Sequence of chain 1.A:
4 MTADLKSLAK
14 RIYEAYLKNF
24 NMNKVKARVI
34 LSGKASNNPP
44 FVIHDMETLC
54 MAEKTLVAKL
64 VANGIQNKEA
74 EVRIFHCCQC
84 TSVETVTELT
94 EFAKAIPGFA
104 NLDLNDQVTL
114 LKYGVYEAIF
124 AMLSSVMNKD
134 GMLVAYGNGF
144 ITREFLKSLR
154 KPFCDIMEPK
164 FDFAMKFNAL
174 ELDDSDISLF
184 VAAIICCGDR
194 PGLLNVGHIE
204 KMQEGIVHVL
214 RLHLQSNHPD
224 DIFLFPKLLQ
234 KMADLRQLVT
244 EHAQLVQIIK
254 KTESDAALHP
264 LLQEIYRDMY

The small molecule below binds the protein below.
Small molecule (SMILES): O=C(Nc1ccccc1)c1cc([N+](=O)[O-])ccc1Cl

Binding-site contacts:
Ligand atom O3 contacts residue LEU63 of chain 1.A at 2.8 Å.
Ligand atom C12 contacts residue ASN66 of chain 1.A at 4.2 Å.
Ligand atom C5 contacts residue HIS262 of chain 1.A at 3.8 Å.
Ligand atom O1 contacts residue HIS262 of chain 1.A at 4.0 Å.
Ligand atom N2 contacts residue LYS62 of chain 1.A at 4.2 Å.
Ligand atom C1 contacts residue ASN66 of chain 1.A at 3.8 Å.
Ligand atom O3 contacts residue LYS62 of chain 1.A at 3.5 Å (salt-bridge).
Ligand atom C6 contacts residue HIS262 of chain 1.A at 3.9 Å.
Ligand atom C8 contacts residue CYS83 of chain 1.A at 2.7 Å (hydrophobic).
Ligand atom C12 contacts residue LYS62 of chain 1.A at 3.7 Å.
Ligand atom C11 contacts residue LYS62 of chain 1.A at 3.4 Å.
Ligand atom C11 contacts residue CYS83 of chain 1.A at 3.9 Å (hydrophobic).
Ligand atom N2 contacts residue LEU63 of chain 1.A at 3.6 Å.
Ligand atom C2 contacts residue HIS79 of chain 1.A at 3.8 Å.
Ligand atom C6 contacts residue HIS79 of chain 1.A at 3.8 Å.
Ligand atom N2 contacts residue LEU59 of chain 1.A at 4.2 Å.
Ligand atom C4 contacts residue ASN66 of chain 1.A at 4.2 Å.
Ligand atom C3 contacts residue HIS262 of chain 1.A at 4.3 Å.
Ligand atom C13 contacts residue ASN66 of chain 1.A at 3.6 Å.
Ligand atom N1 contacts residue ASN66 of chain 1.A at 3.2 Å (h-bond).
Ligand atom C1 contacts residue HIS79 of chain 1.A at 4.1 Å.
Ligand atom N1 contacts residue HIS79 of chain 1.A at 3.9 Å.
Ligand atom C13 contacts residue CYS83 of chain 1.A at 3.9 Å (hydrophobic).
Ligand atom O1 contacts residue CYS83 of chain 1.A at 2.7 Å (h-bond).
Ligand atom O2 contacts residue LEU59 of chain 1.A at 3.0 Å.
Ligand atom C9 contacts residue LYS62 of chain 1.A at 3.8 Å.
Ligand atom C1 contacts residue CYS83 of chain 1.A at 3.1 Å (hydrophobic).
Ligand atom C4 contacts residue HIS262 of chain 1.A at 4.0 Å.
Ligand atom C9 contacts residue CYS83 of chain 1.A at 1.8 Å (hydrophobic).
Ligand atom C8 contacts residue ASN66 of chain 1.A at 4.0 Å.
Ligand atom C13 contacts residue LYS62 of chain 1.A at 4.2 Å.
Ligand atom O3 contacts residue ASN66 of chain 1.A at 4.1 Å.
Ligand atom C10 contacts residue LYS62 of chain 1.A at 3.2 Å.
Ligand atom C8 contacts residue HIS79 of chain 1.A at 4.2 Å.
Ligand atom C2 contacts residue ASN66 of chain 1.A at 3.5 Å.
Ligand atom O2 contacts residue LEU63 of chain 1.A at 3.5 Å.
Ligand atom C3 contacts residue ASN66 of chain 1.A at 3.1 Å.
Ligand atom C5 contacts residue PRO263 of chain 1.A at 4.2 Å (hydrophobic).
Ligand atom C7 contacts residue HIS79 of chain 1.A at 3.1 Å.
Ligand atom C10 contacts residue CYS83 of chain 1.A at 2.7 Å (hydrophobic).